The protein below binds the small molecule below.
Small molecule (SMILES): O=C(Cc1cccc(OCCCC2CCNCC2)c1)Nc1nc(-c2ccncc2)cs1

Binding-site contacts:
Ligand atom C28 contacts residue GLU154 of chain 1.B at 3.1 Å.
Ligand atom C24 contacts residue MET153 of chain 1.B at 3.9 Å (hydrophobic).
Ligand atom N29 contacts residue ALA103 of chain 1.B at 3.4 Å.
Ligand atom O19 contacts residue LYS105 of chain 1.B at 2.9 Å (salt-bridge).
Ligand atom C28 contacts residue MET156 of chain 1.B at 3.6 Å (hydrophobic).
Ligand atom N29 contacts residue TYR155 of chain 1.B at 3.6 Å.
Ligand atom C16 contacts residue PHE87 of chain 1.B at 3.6 Å (hydrophobic).
Ligand atom C21 contacts residue VAL90 of chain 1.B at 3.8 Å (hydrophobic).
Ligand atom C4 contacts residue LYS105 of chain 1.B at 3.9 Å.
Ligand atom C15 contacts residue ASP117 of chain 1.B at 3.3 Å.
Ligand atom C17 contacts residue ASP216 of chain 1.B at 3.7 Å.
Ligand atom C30 contacts residue TYR155 of chain 1.B at 3.9 Å (hydrophobic).
Ligand atom C18 contacts residue ASP216 of chain 1.B at 3.8 Å.
Ligand atom C30 contacts residue ILE82 of chain 1.B at 3.6 Å (hydrophobic).
Ligand atom C13 contacts residue GLY218 of chain 1.B at 3.7 Å.
Ligand atom C8 contacts residue PHE87 of chain 1.B at 3.9 Å (hydrophobic).
Ligand atom C1 contacts residue GLY85 of chain 1.B at 3.5 Å.
Ligand atom N22 contacts residue VAL90 of chain 1.B at 3.9 Å.
Ligand atom C30 contacts residue ALA103 of chain 1.B at 3.8 Å (hydrophobic).
Ligand atom N20 contacts residue VAL90 of chain 1.B at 3.6 Å.
Ligand atom C1 contacts residue GLY88 of chain 1.B at 3.3 Å.
Ligand atom N29 contacts residue GLU154 of chain 1.B at 3.8 Å.
Ligand atom C10 contacts residue PHE87 of chain 1.B at 3.9 Å (hydrophobic).
Ligand atom C6 contacts residue GLY88 of chain 1.B at 3.5 Å.
Ligand atom C12 contacts residue GLY218 of chain 1.B at 3.8 Å.
Ligand atom C12 contacts residue PHE120 of chain 1.B at 3.5 Å (hydrophobic).
Ligand atom C1 contacts residue ARG84 of chain 1.B at 3.9 Å.
Ligand atom C1 contacts residue GLU89 of chain 1.B at 3.7 Å.
Ligand atom C18 contacts residue VAL90 of chain 1.B at 3.7 Å (hydrophobic).
Ligand atom S25 contacts residue ASP216 of chain 1.B at 3.5 Å (salt-bridge).
Ligand atom N29 contacts residue MET156 of chain 1.B at 3.0 Å (h-bond).
Ligand atom C2 contacts residue VAL90 of chain 1.B at 3.7 Å (hydrophobic).
Ligand atom O19 contacts residue ASP216 of chain 1.B at 3.6 Å.
Ligand atom N14 contacts residue ASP117 of chain 1.B at 2.9 Å (salt-bridge).
Ligand atom O7 contacts residue LEU107 of chain 1.B at 3.9 Å.
Ligand atom C10 contacts residue PHE120 of chain 1.B at 3.6 Å (hydrophobic).
Ligand atom O19 contacts residue VAL90 of chain 1.B at 3.7 Å.
Ligand atom C31 contacts residue ILE82 of chain 1.B at 3.8 Å (hydrophobic).
Ligand atom C24 contacts residue ALA215 of chain 1.B at 3.4 Å (hydrophobic).
Ligand atom C28 contacts residue ALA103 of chain 1.B at 3.5 Å (hydrophobic).

Sequence of chain 1.B:
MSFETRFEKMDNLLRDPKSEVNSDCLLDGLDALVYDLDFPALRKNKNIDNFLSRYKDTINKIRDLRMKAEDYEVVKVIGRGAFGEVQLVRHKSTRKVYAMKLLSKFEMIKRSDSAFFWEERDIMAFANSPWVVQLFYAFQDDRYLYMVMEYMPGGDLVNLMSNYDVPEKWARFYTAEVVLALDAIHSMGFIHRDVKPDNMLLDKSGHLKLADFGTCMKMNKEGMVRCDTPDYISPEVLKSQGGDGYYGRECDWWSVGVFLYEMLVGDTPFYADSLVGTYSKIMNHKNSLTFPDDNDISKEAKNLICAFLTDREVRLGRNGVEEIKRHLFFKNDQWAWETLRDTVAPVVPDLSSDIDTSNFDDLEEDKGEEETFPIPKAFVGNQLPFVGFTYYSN